Binding-site contacts:
Ligand atom C7 contacts residue THR1100 of chain 1.B at 3.8 Å.
Ligand atom C8 contacts residue ASN1098 of chain 1.B at 4.2 Å.
Ligand atom C4 contacts residue ASN1098 of chain 1.B at 4.2 Å.
Ligand atom C2 contacts residue THR1100 of chain 1.B at 4.5 Å.
Ligand atom C6 contacts residue HIS1101 of chain 1.B at 4.2 Å.
Ligand atom O5 contacts residue ASN1098 of chain 1.B at 2.4 Å (h-bond).
Ligand atom C7 contacts residue ASN1098 of chain 1.B at 3.5 Å.
Ligand atom O7 contacts residue THR1100 of chain 1.B at 2.6 Å (h-bond).
Ligand atom C3 contacts residue ASN1098 of chain 1.B at 3.8 Å.
Ligand atom C1 contacts residue ASN1098 of chain 1.B at 1.4 Å.
Ligand atom C5 contacts residue PHE1103 of chain 1.B at 4.4 Å (hydrophobic).
Ligand atom O5 contacts residue HIS1101 of chain 1.B at 4.4 Å.
Ligand atom C5 contacts residue HIS1101 of chain 1.B at 3.7 Å.
Ligand atom O7 contacts residue ASN1098 of chain 1.B at 3.8 Å.
Ligand atom C5 contacts residue ASN1098 of chain 1.B at 3.7 Å.
Ligand atom C3 contacts residue THR1100 of chain 1.B at 4.3 Å.
Ligand atom N2 contacts residue ASN1098 of chain 1.B at 2.9 Å (h-bond).
Ligand atom O5 contacts residue PHE1103 of chain 1.B at 4.0 Å.
Ligand atom C1 contacts residue THR1100 of chain 1.B at 4.0 Å.
Ligand atom O4 contacts residue HIS1101 of chain 1.B at 4.5 Å.
Ligand atom O6 contacts residue PHE1103 of chain 1.B at 3.9 Å.
Ligand atom C6 contacts residue PHE1103 of chain 1.B at 3.6 Å (hydrophobic).
Ligand atom C2 contacts residue ASN1098 of chain 1.B at 2.4 Å.

Sequence of chain 1.B:
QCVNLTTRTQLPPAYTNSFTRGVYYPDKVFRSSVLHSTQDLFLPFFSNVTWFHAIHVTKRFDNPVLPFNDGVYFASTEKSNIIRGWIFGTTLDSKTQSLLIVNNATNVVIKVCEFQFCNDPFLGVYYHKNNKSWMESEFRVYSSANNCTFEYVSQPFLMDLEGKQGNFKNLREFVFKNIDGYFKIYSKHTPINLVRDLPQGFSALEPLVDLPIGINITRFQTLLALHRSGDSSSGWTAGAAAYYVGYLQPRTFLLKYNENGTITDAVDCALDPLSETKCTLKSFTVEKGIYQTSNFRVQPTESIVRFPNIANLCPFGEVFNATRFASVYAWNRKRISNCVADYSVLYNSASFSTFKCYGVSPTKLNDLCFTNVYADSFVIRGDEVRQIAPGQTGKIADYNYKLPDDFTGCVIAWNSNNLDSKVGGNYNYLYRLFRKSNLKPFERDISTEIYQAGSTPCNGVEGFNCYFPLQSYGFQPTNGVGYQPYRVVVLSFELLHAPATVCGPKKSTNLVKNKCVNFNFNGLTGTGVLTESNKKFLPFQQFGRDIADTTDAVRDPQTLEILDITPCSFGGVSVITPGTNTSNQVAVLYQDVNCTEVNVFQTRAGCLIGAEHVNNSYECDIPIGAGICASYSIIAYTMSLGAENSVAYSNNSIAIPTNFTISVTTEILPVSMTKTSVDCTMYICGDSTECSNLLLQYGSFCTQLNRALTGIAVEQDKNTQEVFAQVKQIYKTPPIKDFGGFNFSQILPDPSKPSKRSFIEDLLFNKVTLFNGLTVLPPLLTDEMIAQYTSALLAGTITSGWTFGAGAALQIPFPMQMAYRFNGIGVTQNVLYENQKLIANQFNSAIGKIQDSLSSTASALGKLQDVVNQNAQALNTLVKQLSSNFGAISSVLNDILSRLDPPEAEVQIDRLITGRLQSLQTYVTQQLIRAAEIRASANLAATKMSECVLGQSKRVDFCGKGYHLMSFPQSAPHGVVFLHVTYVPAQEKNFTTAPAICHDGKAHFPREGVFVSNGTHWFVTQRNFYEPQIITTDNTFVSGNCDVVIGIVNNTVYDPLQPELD

The protein below binds the small molecule below.
Small molecule (SMILES): CC(=O)N[C@@H]1[C@@H](O)[C@H](O)[C@@H](CO)O[C@H]1O